Binding-site contacts:
Ligand atom C18 contacts residue LEU160 of chain 1.P at 3.7 Å (hydrophobic).
Ligand atom C8 contacts residue LEU160 of chain 1.P at 4.5 Å (hydrophobic).
Ligand atom C3 contacts residue PHE164 of chain 1.P at 4.2 Å (hydrophobic).
Ligand atom O25 contacts residue ARG156 of chain 1.P at 2.8 Å (salt-bridge).
Ligand atom C21 contacts residue PHE1 of chain 1.W at 3.9 Å (hydrophobic).
Ligand atom C16 contacts residue LEU160 of chain 1.P at 4.2 Å (hydrophobic).
Ligand atom C23 contacts residue ARG156 of chain 1.P at 4.3 Å.
Ligand atom C24 contacts residue ARG156 of chain 1.P at 3.2 Å.
Ligand atom C18 contacts residue PHE219 of chain 1.P at 4.4 Å (hydrophobic).
Ligand atom C10 contacts residue PHE164 of chain 1.P at 4.3 Å (hydrophobic).
Ligand atom C4 contacts residue PHE164 of chain 1.P at 3.7 Å (hydrophobic).
Ligand atom C19 contacts residue PHE219 of chain 1.P at 3.8 Å (hydrophobic).
Ligand atom C18 contacts residue LEU223 of chain 1.P at 3.4 Å (hydrophobic).
Ligand atom C7 contacts residue LEU160 of chain 1.P at 4.4 Å (hydrophobic).
Ligand atom C15 contacts residue LEU160 of chain 1.P at 4.4 Å (hydrophobic).
Ligand atom C5 contacts residue PHE164 of chain 1.P at 3.6 Å (hydrophobic).
Ligand atom O26 contacts residue PHE225 of chain 1.P at 4.5 Å.
Ligand atom O26 contacts residue PHE1 of chain 1.W at 4.2 Å.
Ligand atom C7 contacts residue GLN161 of chain 1.P at 3.9 Å.
Ligand atom O7 contacts residue GLN161 of chain 1.P at 4.4 Å.
Ligand atom C19 contacts residue PHE164 of chain 1.P at 3.2 Å (hydrophobic).
Ligand atom O25 contacts residue PHE1 of chain 1.W at 3.4 Å (h-bond).
Ligand atom C17 contacts residue LEU160 of chain 1.P at 4.5 Å (hydrophobic).
Ligand atom C6 contacts residue GLN161 of chain 1.P at 3.9 Å.
Ligand atom O26 contacts residue ARG156 of chain 1.P at 2.7 Å (salt-bridge).
Ligand atom C15 contacts residue LYS157 of chain 1.P at 4.2 Å.
Ligand atom C6 contacts residue PHE164 of chain 1.P at 4.1 Å (hydrophobic).
Ligand atom C24 contacts residue PHE1 of chain 1.W at 4.3 Å (hydrophobic).

Sequence of chain 1.P:
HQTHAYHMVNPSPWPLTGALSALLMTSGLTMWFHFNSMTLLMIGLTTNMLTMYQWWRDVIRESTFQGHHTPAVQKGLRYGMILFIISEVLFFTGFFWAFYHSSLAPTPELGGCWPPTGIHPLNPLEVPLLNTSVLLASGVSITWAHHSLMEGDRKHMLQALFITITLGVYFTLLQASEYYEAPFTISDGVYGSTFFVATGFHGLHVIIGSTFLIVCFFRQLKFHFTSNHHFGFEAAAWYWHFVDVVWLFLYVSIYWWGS

Sequence of chain 1.W:
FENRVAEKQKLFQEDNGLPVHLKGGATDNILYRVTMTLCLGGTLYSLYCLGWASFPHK

The protein below binds the small molecule below.
Small molecule (SMILES): C[C@H](CCC(=O)O)[C@H]1CC[C@H]2[C@@H]3[C@H](O)C[C@@H]4C[C@H](O)CC[C@]4(C)[C@H]3C[C@H](O)[C@]12C